The small molecule below binds the protein below.
Small molecule (SMILES): CC(=O)N[C@@H]1[C@@H](O)[C@H](O)[C@@H](CO)O[C@H]1O

Sequence of chain 1.A:
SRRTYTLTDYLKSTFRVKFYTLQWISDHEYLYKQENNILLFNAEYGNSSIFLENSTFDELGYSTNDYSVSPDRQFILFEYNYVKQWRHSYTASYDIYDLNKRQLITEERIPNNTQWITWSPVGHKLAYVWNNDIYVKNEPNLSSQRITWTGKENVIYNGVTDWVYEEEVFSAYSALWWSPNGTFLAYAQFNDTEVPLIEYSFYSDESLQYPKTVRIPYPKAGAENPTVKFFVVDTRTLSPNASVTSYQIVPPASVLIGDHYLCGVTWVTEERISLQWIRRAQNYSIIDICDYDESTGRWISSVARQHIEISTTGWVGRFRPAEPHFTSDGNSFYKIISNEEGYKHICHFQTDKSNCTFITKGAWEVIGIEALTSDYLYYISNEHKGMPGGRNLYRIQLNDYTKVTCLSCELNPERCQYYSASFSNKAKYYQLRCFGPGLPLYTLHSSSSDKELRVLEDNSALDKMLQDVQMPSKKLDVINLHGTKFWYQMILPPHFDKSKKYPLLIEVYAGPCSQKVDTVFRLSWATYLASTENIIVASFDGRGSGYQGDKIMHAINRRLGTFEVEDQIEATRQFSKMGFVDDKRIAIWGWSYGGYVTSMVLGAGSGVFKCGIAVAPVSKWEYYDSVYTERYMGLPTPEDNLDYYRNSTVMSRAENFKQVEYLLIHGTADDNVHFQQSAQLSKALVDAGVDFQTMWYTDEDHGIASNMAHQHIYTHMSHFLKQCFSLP

Binding-site contacts:
Ligand atom C4 contacts residue ASN241 of chain 1.A at 4.3 Å.
Ligand atom C1 contacts residue ASN241 of chain 1.A at 1.4 Å.
Ligand atom C3 contacts residue ASN241 of chain 1.A at 3.8 Å.
Ligand atom N2 contacts residue ASN241 of chain 1.A at 2.9 Å (h-bond).
Ligand atom C2 contacts residue ASN241 of chain 1.A at 2.5 Å.
Ligand atom C7 contacts residue ASN241 of chain 1.A at 3.5 Å.
Ligand atom O5 contacts residue ASN241 of chain 1.A at 2.4 Å (h-bond).
Ligand atom O7 contacts residue ASN241 of chain 1.A at 3.4 Å (h-bond).
Ligand atom C5 contacts residue ASN241 of chain 1.A at 3.7 Å.